Sequence of chain 1.A:
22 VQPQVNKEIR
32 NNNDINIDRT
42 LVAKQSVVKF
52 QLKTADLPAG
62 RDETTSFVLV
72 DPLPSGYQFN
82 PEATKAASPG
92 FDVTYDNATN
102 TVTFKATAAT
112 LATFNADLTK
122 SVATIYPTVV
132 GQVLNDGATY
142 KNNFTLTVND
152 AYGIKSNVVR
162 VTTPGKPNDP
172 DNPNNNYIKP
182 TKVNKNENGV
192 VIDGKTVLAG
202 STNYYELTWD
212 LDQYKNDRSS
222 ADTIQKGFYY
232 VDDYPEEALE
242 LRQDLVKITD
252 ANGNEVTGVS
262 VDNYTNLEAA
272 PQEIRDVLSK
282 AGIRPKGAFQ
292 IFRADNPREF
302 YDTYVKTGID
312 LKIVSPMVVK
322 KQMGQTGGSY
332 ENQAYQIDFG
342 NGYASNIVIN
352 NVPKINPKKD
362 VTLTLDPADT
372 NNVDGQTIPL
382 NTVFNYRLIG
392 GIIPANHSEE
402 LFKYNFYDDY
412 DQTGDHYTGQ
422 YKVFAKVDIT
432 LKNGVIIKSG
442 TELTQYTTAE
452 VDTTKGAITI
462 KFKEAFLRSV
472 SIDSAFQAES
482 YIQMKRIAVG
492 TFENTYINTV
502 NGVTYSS

This small molecule binds to this protein.
Small molecule (SMILES): OC[C@H]1O[C@H](O)[C@H](O)[C@@H](O)[C@@H]1O

Binding-site contacts:
Ligand atom C5 contacts residue GLN46 of chain 1.A at 3.7 Å.
Ligand atom O2 contacts residue ASN342 of chain 1.A at 3.8 Å.
Ligand atom O3 contacts residue ALA282 of chain 1.A at 3.5 Å (h-bond).
Ligand atom C2 contacts residue GLY343 of chain 1.A at 4.1 Å.
Ligand atom O1 contacts residue GLY343 of chain 1.A at 4.2 Å.
Ligand atom C1 contacts residue GLY341 of chain 1.A at 3.9 Å.
Ligand atom O3 contacts residue GLY283 of chain 1.A at 4.5 Å.
Ligand atom O5 contacts residue LYS281 of chain 1.A at 3.6 Å (salt-bridge).
Ligand atom O2 contacts residue ALA282 of chain 1.A at 2.6 Å (h-bond).
Ligand atom C6 contacts residue GLN46 of chain 1.A at 3.1 Å.
Ligand atom O2 contacts residue GLY343 of chain 1.A at 2.9 Å (h-bond).
Ligand atom C1 contacts residue GLN46 of chain 1.A at 4.2 Å.
Ligand atom O2 contacts residue GLY283 of chain 1.A at 4.3 Å.
Ligand atom C4 contacts residue LYS281 of chain 1.A at 4.5 Å.
Ligand atom C1 contacts residue LYS281 of chain 1.A at 3.4 Å.
Ligand atom C2 contacts residue GLY283 of chain 1.A at 4.4 Å.
Ligand atom O1 contacts residue GLY341 of chain 1.A at 4.5 Å.
Ligand atom C5 contacts residue ASN342 of chain 1.A at 4.5 Å.
Ligand atom C1 contacts residue ALA282 of chain 1.A at 4.4 Å (hydrophobic).
Ligand atom C2 contacts residue ALA282 of chain 1.A at 3.4 Å (hydrophobic).
Ligand atom O1 contacts residue ASN342 of chain 1.A at 2.6 Å (h-bond).
Ligand atom O6 contacts residue GLN46 of chain 1.A at 3.5 Å (h-bond).
Ligand atom O1 contacts residue LYS45 of chain 1.A at 3.5 Å.
Ligand atom O2 contacts residue LYS281 of chain 1.A at 3.9 Å.
Ligand atom C1 contacts residue GLY343 of chain 1.A at 4.3 Å.
Ligand atom O1 contacts residue GLN46 of chain 1.A at 4.3 Å.
Ligand atom C2 contacts residue ASN342 of chain 1.A at 4.4 Å.
Ligand atom O5 contacts residue GLN46 of chain 1.A at 3.3 Å (h-bond).
Ligand atom C2 contacts residue LYS281 of chain 1.A at 3.1 Å.
Ligand atom C1 contacts residue ASN342 of chain 1.A at 3.3 Å.
Ligand atom C3 contacts residue ALA282 of chain 1.A at 4.1 Å (hydrophobic).
Ligand atom C3 contacts residue LYS281 of chain 1.A at 4.3 Å.
Ligand atom O5 contacts residue ASN342 of chain 1.A at 3.7 Å.